Binding-site contacts:
Ligand atom C8 contacts residue ASP279 of chain 1.G at 3.7 Å.
Ligand atom C5 contacts residue ASN281 of chain 1.G at 3.8 Å.
Ligand atom C3 contacts residue ASN281 of chain 1.G at 3.9 Å.
Ligand atom C7 contacts residue ASN281 of chain 1.G at 3.6 Å.
Ligand atom O7 contacts residue ASN281 of chain 1.G at 3.9 Å.
Ligand atom C4 contacts residue ASN281 of chain 1.G at 4.4 Å.
Ligand atom N2 contacts residue LYS48 of chain 1.G at 4.4 Å.
Ligand atom C2 contacts residue ASN281 of chain 1.G at 2.5 Å.
Ligand atom O5 contacts residue GLY51 of chain 1.G at 4.3 Å.
Ligand atom C8 contacts residue ASN281 of chain 1.G at 4.3 Å.
Ligand atom N2 contacts residue ASN281 of chain 1.G at 2.9 Å (h-bond).
Ligand atom O5 contacts residue ASN281 of chain 1.G at 2.5 Å (h-bond).
Ligand atom C1 contacts residue ASN281 of chain 1.G at 1.5 Å.
Ligand atom C8 contacts residue CYS280 of chain 1.G at 4.1 Å (hydrophobic).
Ligand atom C1 contacts residue GLY51 of chain 1.G at 4.2 Å.

A protein and the small-molecule ligand that binds it are described below.
Small molecule (SMILES): CC(=O)N[C@@H]1[C@@H](O)[C@H](O)[C@@H](CO)O[C@H]1O

Sequence of chain 1.G:
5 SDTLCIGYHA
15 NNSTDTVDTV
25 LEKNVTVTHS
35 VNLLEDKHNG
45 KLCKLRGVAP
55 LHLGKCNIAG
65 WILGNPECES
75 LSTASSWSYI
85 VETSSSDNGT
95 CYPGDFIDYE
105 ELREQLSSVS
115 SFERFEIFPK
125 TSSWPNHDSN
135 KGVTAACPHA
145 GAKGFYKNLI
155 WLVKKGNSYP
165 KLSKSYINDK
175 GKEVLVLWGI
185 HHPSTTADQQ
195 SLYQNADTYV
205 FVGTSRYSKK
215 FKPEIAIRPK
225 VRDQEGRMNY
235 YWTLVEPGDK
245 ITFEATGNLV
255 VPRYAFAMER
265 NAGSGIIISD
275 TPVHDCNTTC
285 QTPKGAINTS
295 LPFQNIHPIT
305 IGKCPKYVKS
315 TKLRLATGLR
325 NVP